Sequence of chain 1.A:
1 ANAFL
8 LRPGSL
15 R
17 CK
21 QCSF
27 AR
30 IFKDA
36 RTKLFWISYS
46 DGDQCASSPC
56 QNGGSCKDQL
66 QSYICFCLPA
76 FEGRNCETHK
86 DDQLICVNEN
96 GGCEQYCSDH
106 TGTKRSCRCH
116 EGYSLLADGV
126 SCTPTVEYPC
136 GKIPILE

Binding-site contacts:
Ligand atom C1 contacts residue GLN49 of chain 1.A at 3.9 Å.
Ligand atom O5 contacts residue SER52 of chain 1.A at 2.8 Å (h-bond).
Ligand atom C1 contacts residue SER52 of chain 1.A at 2.4 Å.
Ligand atom C6 contacts residue PRO54 of chain 1.A at 4.4 Å (hydrophobic).
Ligand atom O2 contacts residue GLN49 of chain 1.A at 3.1 Å (h-bond).
Ligand atom O2 contacts residue SER52 of chain 1.A at 4.0 Å.
Ligand atom C2 contacts residue GLN49 of chain 1.A at 3.4 Å.
Ligand atom C2 contacts residue TYR68 of chain 1.A at 3.9 Å (hydrophobic).
Ligand atom C2 contacts residue SER52 of chain 1.A at 3.5 Å.
Ligand atom O5 contacts residue PRO54 of chain 1.A at 4.1 Å.
Ligand atom C3 contacts residue TYR68 of chain 1.A at 4.0 Å (hydrophobic).
Ligand atom C5 contacts residue SER52 of chain 1.A at 4.2 Å.
Ligand atom O4 contacts residue TYR68 of chain 1.A at 4.1 Å.
Ligand atom O2 contacts residue TYR68 of chain 1.A at 4.3 Å.
Ligand atom O3 contacts residue TYR68 of chain 1.A at 3.3 Å.
Ligand atom C4 contacts residue TYR68 of chain 1.A at 3.8 Å (hydrophobic).

A protein and the small-molecule ligand that binds it are described below.
Small molecule (SMILES): OC[C@H]1O[C@H](O)[C@H](O)[C@@H](O)[C@@H]1O